The small molecule below binds the protein below.
Small molecule (SMILES): Cc1ncc(NC(=O)Nc2cccc3ccccc23)c(-c2ccccc2)n1

Binding-site contacts:
Ligand atom C2 contacts residue GLY197 of chain 1.A at 3.8 Å.
Ligand atom C12 contacts residue GLY194 of chain 1.A at 4.0 Å.
Ligand atom O contacts residue LEU13 of chain 1.A at 3.2 Å (h-bond).
Ligand atom N1 contacts residue ASP195 of chain 1.A at 2.9 Å (salt-bridge).
Ligand atom C11 contacts residue LEU91 of chain 1.A at 3.6 Å (hydrophobic).
Ligand atom C20 contacts residue LYS71 of chain 1.A at 4.0 Å.
Ligand atom C2 contacts residue ASP195 of chain 1.A at 3.8 Å.
Ligand atom C2 contacts residue SER11 of chain 1.A at 3.9 Å.
Ligand atom C21 contacts residue GLY197 of chain 1.A at 3.6 Å.
Ligand atom C20 contacts residue ASP195 of chain 1.A at 3.4 Å.
Ligand atom C1 contacts residue GLY197 of chain 1.A at 3.8 Å.
Ligand atom C13 contacts residue ASP195 of chain 1.A at 3.4 Å.
Ligand atom C19 contacts residue LYS71 of chain 1.A at 3.8 Å.
Ligand atom O contacts residue GLY12 of chain 1.A at 3.9 Å.
Ligand atom N2 contacts residue ASP195 of chain 1.A at 3.4 Å (salt-bridge).
Ligand atom C21 contacts residue PHE196 of chain 1.A at 3.9 Å (hydrophobic).
Ligand atom C18 contacts residue LYS71 of chain 1.A at 4.0 Å.
Ligand atom C6 contacts residue HIS175 of chain 1.A at 3.4 Å.
Ligand atom C3 contacts residue GLY197 of chain 1.A at 3.6 Å.
Ligand atom C18 contacts residue LEU13 of chain 1.A at 3.7 Å (hydrophobic).
Ligand atom C15 contacts residue GLY197 of chain 1.A at 3.5 Å.
Ligand atom N3 contacts residue GLY197 of chain 1.A at 3.6 Å.
Ligand atom C19 contacts residue LEU13 of chain 1.A at 3.8 Å (hydrophobic).
Ligand atom C7 contacts residue PHE173 of chain 1.A at 3.6 Å (hydrophobic).
Ligand atom C contacts residue PHE48 of chain 1.A at 3.7 Å (hydrophobic).
Ligand atom C7 contacts residue HIS175 of chain 1.A at 3.7 Å.
Ligand atom C3 contacts residue ASP195 of chain 1.A at 3.4 Å.
Ligand atom C4 contacts residue ASP195 of chain 1.A at 3.9 Å.
Ligand atom C17 contacts residue GLU87 of chain 1.A at 3.5 Å.
Ligand atom O contacts residue SER11 of chain 1.A at 3.6 Å.
Ligand atom C10 contacts residue LEU91 of chain 1.A at 3.7 Å (hydrophobic).
Ligand atom C21 contacts residue ASP195 of chain 1.A at 3.4 Å.
Ligand atom C18 contacts residue GLU87 of chain 1.A at 3.8 Å.
Ligand atom C19 contacts residue MET114 of chain 1.A at 3.8 Å (hydrophobic).
Ligand atom C12 contacts residue ASP195 of chain 1.A at 3.4 Å.
Ligand atom C5 contacts residue ASP195 of chain 1.A at 3.9 Å.
Ligand atom C18 contacts residue MET114 of chain 1.A at 4.0 Å (hydrophobic).
Ligand atom C4 contacts residue LEU13 of chain 1.A at 4.0 Å (hydrophobic).
Ligand atom C19 contacts residue LEU91 of chain 1.A at 4.0 Å (hydrophobic).
Ligand atom N contacts residue GLY197 of chain 1.A at 3.9 Å.

Sequence of chain 1.A:
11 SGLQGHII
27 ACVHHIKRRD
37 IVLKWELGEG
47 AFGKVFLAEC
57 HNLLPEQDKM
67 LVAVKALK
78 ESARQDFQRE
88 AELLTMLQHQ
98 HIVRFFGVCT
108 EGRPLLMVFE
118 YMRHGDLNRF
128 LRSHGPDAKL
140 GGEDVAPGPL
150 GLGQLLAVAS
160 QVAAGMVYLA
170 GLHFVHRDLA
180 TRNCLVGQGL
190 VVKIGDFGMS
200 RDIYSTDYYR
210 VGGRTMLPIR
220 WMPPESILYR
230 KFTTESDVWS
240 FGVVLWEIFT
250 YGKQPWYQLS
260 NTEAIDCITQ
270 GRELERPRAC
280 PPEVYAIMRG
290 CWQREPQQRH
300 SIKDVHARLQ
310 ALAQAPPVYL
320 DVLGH